This small molecule binds to this protein.
Small molecule (SMILES): CC(=O)N[C@H]1CO[C@H](CO[C@@H]2O[C@@H](C)[C@@H](O)[C@@H](O)[C@@H]2O)[C@@H](O)[C@@H]1O

Sequence of chain 1.B:
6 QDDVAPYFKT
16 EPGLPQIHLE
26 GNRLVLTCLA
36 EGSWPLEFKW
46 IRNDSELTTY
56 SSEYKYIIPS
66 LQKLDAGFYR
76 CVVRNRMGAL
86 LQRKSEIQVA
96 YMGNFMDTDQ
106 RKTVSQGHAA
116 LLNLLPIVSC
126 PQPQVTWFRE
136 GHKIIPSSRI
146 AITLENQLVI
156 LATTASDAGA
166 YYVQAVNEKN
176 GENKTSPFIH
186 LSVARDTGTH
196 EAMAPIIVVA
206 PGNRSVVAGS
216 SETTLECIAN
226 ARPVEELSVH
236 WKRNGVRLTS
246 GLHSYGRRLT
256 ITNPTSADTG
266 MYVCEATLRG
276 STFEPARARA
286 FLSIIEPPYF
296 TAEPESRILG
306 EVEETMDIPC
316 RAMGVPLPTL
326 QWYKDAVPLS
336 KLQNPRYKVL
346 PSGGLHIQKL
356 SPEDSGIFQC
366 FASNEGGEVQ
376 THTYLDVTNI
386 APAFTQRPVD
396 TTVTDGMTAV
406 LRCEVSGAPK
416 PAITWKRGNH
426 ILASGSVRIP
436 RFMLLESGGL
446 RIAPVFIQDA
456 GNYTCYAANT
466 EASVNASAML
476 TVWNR

Binding-site contacts:
Ligand atom O4 contacts residue SER288 of chain 1.B at 2.6 Å (h-bond).
Ligand atom C6 contacts residue SER288 of chain 1.B at 3.5 Å.
Ligand atom C5 contacts residue PHE286 of chain 1.B at 3.5 Å (hydrophobic).
Ligand atom O5 contacts residue ASN208 of chain 1.B at 2.4 Å (h-bond).
Ligand atom C4 contacts residue SER288 of chain 1.B at 4.0 Å.
Ligand atom C5 contacts residue PHE286 of chain 1.B at 3.9 Å (hydrophobic).
Ligand atom C6 contacts residue LEU287 of chain 1.B at 3.8 Å (hydrophobic).
Ligand atom O3 contacts residue SER210 of chain 1.B at 4.3 Å.
Ligand atom C3 contacts residue ASN208 of chain 1.B at 3.8 Å.
Ligand atom N2 contacts residue ASN208 of chain 1.B at 2.9 Å (h-bond).
Ligand atom C3 contacts residue ASN208 of chain 1.B at 4.3 Å.
Ligand atom C4 contacts residue ASN208 of chain 1.B at 3.9 Å.
Ligand atom O3 contacts residue SER288 of chain 1.B at 4.4 Å.
Ligand atom O5 contacts residue PHE286 of chain 1.B at 3.8 Å.
Ligand atom C4 contacts residue PHE286 of chain 1.B at 4.4 Å (hydrophobic).
Ligand atom C1 contacts residue PHE286 of chain 1.B at 3.7 Å (hydrophobic).
Ligand atom C8 contacts residue ASN208 of chain 1.B at 3.8 Å.
Ligand atom O7 contacts residue ASN208 of chain 1.B at 4.4 Å.
Ligand atom C2 contacts residue ASN208 of chain 1.B at 2.5 Å.
Ligand atom O4 contacts residue ARG209 of chain 1.B at 4.2 Å.
Ligand atom C6 contacts residue PHE286 of chain 1.B at 3.5 Å (hydrophobic).
Ligand atom C1 contacts residue ASN208 of chain 1.B at 1.4 Å.
Ligand atom O4 contacts residue SER210 of chain 1.B at 3.5 Å (h-bond).
Ligand atom C5 contacts residue SER288 of chain 1.B at 4.5 Å.
Ligand atom C5 contacts residue ASN208 of chain 1.B at 3.7 Å.
Ligand atom O5 contacts residue PHE286 of chain 1.B at 4.3 Å.
Ligand atom C5 contacts residue ASN208 of chain 1.B at 4.3 Å.
Ligand atom C4 contacts residue ASN208 of chain 1.B at 4.2 Å.
Ligand atom C7 contacts residue ASN208 of chain 1.B at 3.5 Å.